Sequence of chain 1.A:
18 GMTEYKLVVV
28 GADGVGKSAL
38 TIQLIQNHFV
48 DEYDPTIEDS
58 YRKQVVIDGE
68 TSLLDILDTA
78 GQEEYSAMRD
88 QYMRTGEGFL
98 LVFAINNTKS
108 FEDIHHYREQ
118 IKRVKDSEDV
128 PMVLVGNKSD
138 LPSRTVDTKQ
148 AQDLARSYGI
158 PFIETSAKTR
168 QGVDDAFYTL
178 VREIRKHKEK

Binding-site contacts:
Ligand atom F13 contacts residue TYR82 of chain 1.A at 3.3 Å.
Ligand atom C36 contacts residue HIS113 of chain 1.A at 3.5 Å.
Ligand atom F13 contacts residue GLN117 of chain 1.A at 3.5 Å.
Ligand atom C05 contacts residue MET90 of chain 1.A at 3.4 Å (hydrophobic).
Ligand atom C45 contacts residue GLU80 of chain 1.A at 3.5 Å.
Ligand atom C31 contacts residue TYR114 of chain 1.A at 3.4 Å (hydrophobic).
Ligand atom C06 contacts residue MET90 of chain 1.A at 3.4 Å (hydrophobic).
Ligand atom F13 contacts residue HIS113 of chain 1.A at 3.3 Å.
Ligand atom C08 contacts residue ASP87 of chain 1.A at 3.4 Å.
Ligand atom O29 contacts residue GLY78 of chain 1.A at 3.0 Å (h-bond).
Ligand atom C07 contacts residue ARG120 of chain 1.A at 3.5 Å.
Ligand atom C21 contacts residue ASP30 of chain 1.A at 3.1 Å.
Ligand atom O29 contacts residue ALA77 of chain 1.A at 3.4 Å.
Ligand atom N17 contacts residue ARG86 of chain 1.A at 3.2 Å (salt-bridge).
Ligand atom C34 contacts residue GLY78 of chain 1.A at 3.3 Å.
Ligand atom N47 contacts residue HIS113 of chain 1.A at 2.8 Å (h-bond).
Ligand atom O37 contacts residue HIS113 of chain 1.A at 3.3 Å (h-bond).
Ligand atom N40 contacts residue GLU80 of chain 1.A at 2.8 Å (salt-bridge).
Ligand atom C36 contacts residue TYR114 of chain 1.A at 3.4 Å (hydrophobic).
Ligand atom C24 contacts residue ASP30 of chain 1.A at 1.5 Å.
Ligand atom C23 contacts residue GLY78 of chain 1.A at 3.2 Å.
Ligand atom C25 contacts residue ASP30 of chain 1.A at 2.5 Å.
Ligand atom O37 contacts residue GLU80 of chain 1.A at 3.5 Å (salt-bridge).
Ligand atom C07 contacts residue ASP87 of chain 1.A at 3.3 Å.
Ligand atom C09 contacts residue GLU81 of chain 1.A at 3.3 Å.
Ligand atom N22 contacts residue GLY78 of chain 1.A at 3.4 Å (h-bond).
Ligand atom C23 contacts residue ASP30 of chain 1.A at 2.3 Å.
Ligand atom C44 contacts residue GLU80 of chain 1.A at 3.2 Å.
Ligand atom C19 contacts residue ASP30 of chain 1.A at 2.9 Å.
Ligand atom O37 contacts residue TYR114 of chain 1.A at 3.4 Å (h-bond).
Ligand atom C13 contacts residue TYR114 of chain 1.A at 3.2 Å (hydrophobic).
Ligand atom N47 contacts residue TYR82 of chain 1.A at 3.3 Å (h-bond).
Ligand atom N22 contacts residue ASP30 of chain 1.A at 2.9 Å (salt-bridge).
Ligand atom C38 contacts residue GLU80 of chain 1.A at 3.4 Å.
Ligand atom C18 contacts residue GLU80 of chain 1.A at 3.5 Å.
Ligand atom C17 contacts residue TYR114 of chain 1.A at 3.3 Å (hydrophobic).
Ligand atom O29 contacts residue ASP30 of chain 1.A at 2.9 Å (salt-bridge).
Ligand atom C31 contacts residue GLY28 of chain 1.A at 3.4 Å.
Ligand atom O03 contacts residue ASP30 of chain 1.A at 3.2 Å (salt-bridge).
Ligand atom C41 contacts residue GLU80 of chain 1.A at 3.4 Å.

A small-molecule ligand and the protein it binds are described below.
Small molecule (SMILES): C#Cc1cccc2cccc(-c3ncc4c(N5C[C@H]6CC[C@@H](C5)N6C(=O)CCC(=O)O)nc(OCC56CCCN5CCC6)nc4c3F)c12